This small molecule binds to this protein.
Small molecule (SMILES): CC(=O)N[C@H]1[C@H](O[C@H]2[C@H](O)[C@@H](NC(C)=O)CO[C@@H]2CO)O[C@H](CO)[C@@H](O)[C@@H]1O

Binding-site contacts:
Ligand atom N2 contacts residue ASN12 of chain 26.H at 3.8 Å.
Ligand atom O5 contacts residue ASN12 of chain 26.H at 2.7 Å (h-bond).
Ligand atom O7 contacts residue ASN12 of chain 26.H at 3.7 Å.
Ligand atom C1 contacts residue ASN12 of chain 26.H at 2.2 Å.
Ligand atom C5 contacts residue ASN12 of chain 26.H at 4.1 Å.
Ligand atom C2 contacts residue ASN12 of chain 26.H at 3.2 Å.
Ligand atom C7 contacts residue ASN12 of chain 26.H at 3.9 Å.

Sequence of chain 26.H:
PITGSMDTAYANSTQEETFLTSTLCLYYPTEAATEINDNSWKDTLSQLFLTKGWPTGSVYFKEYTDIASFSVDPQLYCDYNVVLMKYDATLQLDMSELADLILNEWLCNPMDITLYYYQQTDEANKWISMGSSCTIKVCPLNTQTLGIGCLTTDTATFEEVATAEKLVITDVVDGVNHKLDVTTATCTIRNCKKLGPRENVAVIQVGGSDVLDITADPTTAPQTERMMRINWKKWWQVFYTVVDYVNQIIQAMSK